Sequence of chain 1.D:
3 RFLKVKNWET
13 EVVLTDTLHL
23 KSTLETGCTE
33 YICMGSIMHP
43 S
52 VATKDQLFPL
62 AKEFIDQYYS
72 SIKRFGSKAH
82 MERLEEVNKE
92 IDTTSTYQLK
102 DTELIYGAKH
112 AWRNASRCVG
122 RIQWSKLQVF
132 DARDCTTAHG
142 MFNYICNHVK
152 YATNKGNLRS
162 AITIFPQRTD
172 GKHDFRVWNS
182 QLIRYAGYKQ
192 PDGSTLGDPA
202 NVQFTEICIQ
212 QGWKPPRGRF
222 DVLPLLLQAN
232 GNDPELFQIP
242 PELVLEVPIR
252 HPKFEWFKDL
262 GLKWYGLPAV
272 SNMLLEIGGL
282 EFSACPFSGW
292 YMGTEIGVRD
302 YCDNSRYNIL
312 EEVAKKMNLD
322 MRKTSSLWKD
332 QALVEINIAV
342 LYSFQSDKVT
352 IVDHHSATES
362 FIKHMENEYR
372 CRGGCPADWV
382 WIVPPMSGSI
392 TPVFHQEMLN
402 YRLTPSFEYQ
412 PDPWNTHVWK

Sequence of chain 1.C:
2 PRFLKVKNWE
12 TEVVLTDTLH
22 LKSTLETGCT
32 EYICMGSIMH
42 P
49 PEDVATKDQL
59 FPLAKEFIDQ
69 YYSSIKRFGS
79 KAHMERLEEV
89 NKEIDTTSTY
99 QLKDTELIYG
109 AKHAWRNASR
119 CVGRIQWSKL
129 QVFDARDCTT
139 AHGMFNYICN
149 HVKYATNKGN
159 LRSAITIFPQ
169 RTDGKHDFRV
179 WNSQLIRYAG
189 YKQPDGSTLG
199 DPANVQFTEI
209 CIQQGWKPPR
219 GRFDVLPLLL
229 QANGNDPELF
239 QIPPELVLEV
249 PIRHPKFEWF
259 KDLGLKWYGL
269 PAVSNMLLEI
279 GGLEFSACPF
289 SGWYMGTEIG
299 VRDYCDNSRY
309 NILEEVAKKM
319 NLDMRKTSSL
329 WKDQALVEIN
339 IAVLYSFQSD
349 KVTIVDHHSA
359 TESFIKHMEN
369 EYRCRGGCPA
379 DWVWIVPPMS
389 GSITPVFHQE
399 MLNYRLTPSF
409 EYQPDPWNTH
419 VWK

A small-molecule ligand and the protein it binds are described below.
Small molecule (SMILES): Cc1cc(N)nc(CCc2cc(CCN3CCN(C)CC3)cc(F)c2F)c1

Binding-site contacts:
Ligand atom N01 contacts residue PRO269 of chain 1.D at 3.9 Å.
Ligand atom C16 contacts residue GLN182 of chain 1.D at 3.8 Å.
Ligand atom C02 contacts residue TRP291 of chain 1.D at 3.9 Å (hydrophobic).
Ligand atom C05 contacts residue VAL271 of chain 1.D at 3.5 Å (hydrophobic).
Ligand atom N02 contacts residue HEM1 of chain 1.U at 3.5 Å.
Ligand atom C08 contacts residue HEM1 of chain 1.U at 3.8 Å.
Ligand atom C06 contacts residue GLU296 of chain 1.D at 3.6 Å.
Ligand atom C18 contacts residue HEM1 of chain 1.U at 3.4 Å.
Ligand atom C02 contacts residue PRO269 of chain 1.D at 3.8 Å (hydrophobic).
Ligand atom N01 contacts residue GLU296 of chain 1.D at 2.8 Å (salt-bridge).
Ligand atom C27 contacts residue MET40 of chain 1.D at 3.7 Å (hydrophobic).
Ligand atom N02 contacts residue PRO269 of chain 1.D at 3.8 Å.
Ligand atom C04 contacts residue HEM1 of chain 1.U at 3.9 Å.
Ligand atom F13 contacts residue ARG185 of chain 1.D at 3.3 Å.
Ligand atom C14 contacts residue ARG185 of chain 1.D at 3.8 Å.
Ligand atom F12 contacts residue PRO269 of chain 1.D at 3.9 Å.
Ligand atom C27 contacts residue TRP10 of chain 1.C at 3.7 Å (hydrophobic).
Ligand atom C07 contacts residue PHE288 of chain 1.D at 3.7 Å (hydrophobic).
Ligand atom C03 contacts residue HEM1 of chain 1.U at 3.4 Å.
Ligand atom C09 contacts residue GLU296 of chain 1.D at 4.0 Å.
Ligand atom C14 contacts residue GLN182 of chain 1.D at 3.8 Å.
Ligand atom F12 contacts residue TYR266 of chain 1.D at 3.8 Å.
Ligand atom C11 contacts residue GLN182 of chain 1.D at 3.7 Å.
Ligand atom F13 contacts residue TYR266 of chain 1.D at 2.8 Å.
Ligand atom C08 contacts residue GLU296 of chain 1.D at 3.5 Å.
Ligand atom C02 contacts residue GLU296 of chain 1.D at 3.5 Å.
Ligand atom N02 contacts residue TRP291 of chain 1.D at 2.9 Å (h-bond).
Ligand atom N02 contacts residue TYR292 of chain 1.D at 3.8 Å.
Ligand atom N02 contacts residue GLU296 of chain 1.D at 2.7 Å (salt-bridge).
Ligand atom C07 contacts residue HEM1 of chain 1.U at 3.4 Å.
Ligand atom F13 contacts residue GLN182 of chain 1.D at 3.5 Å.
Ligand atom F12 contacts residue GLN182 of chain 1.D at 3.2 Å.
Ligand atom C13 contacts residue GLN182 of chain 1.D at 3.4 Å.
Ligand atom C15 contacts residue GLN182 of chain 1.D at 3.8 Å.
Ligand atom C12 contacts residue GLN182 of chain 1.D at 3.4 Å.
Ligand atom C13 contacts residue TYR266 of chain 1.D at 3.9 Å (hydrophobic).
Ligand atom C26 contacts residue HEM1 of chain 1.U at 3.9 Å.
Ligand atom C12 contacts residue TYR292 of chain 1.D at 3.7 Å (hydrophobic).
Ligand atom F12 contacts residue TYR292 of chain 1.D at 3.1 Å.
Ligand atom C02 contacts residue HEM1 of chain 1.U at 3.8 Å.